Binding-site contacts:
Ligand atom C8 contacts residue ALA18 of chain 7.A at 3.4 Å (hydrophobic).
Ligand atom O2' contacts residue PHE28 of chain 7.A at 3.4 Å.
Ligand atom C6 contacts residue ASP119 of chain 7.A at 3.4 Å.
Ligand atom N3B contacts residue GLY13 of chain 7.A at 3.1 Å (h-bond).
Ligand atom O1B contacts residue LYS16 of chain 7.A at 2.8 Å (salt-bridge).
Ligand atom O1B contacts residue GLY13 of chain 7.A at 3.4 Å (h-bond).
Ligand atom O3G contacts residue LYS16 of chain 7.A at 2.8 Å (salt-bridge).
Ligand atom O1A contacts residue ALA18 of chain 7.A at 2.8 Å (h-bond).
Ligand atom O6 contacts residue ALA146 of chain 7.A at 2.9 Å (h-bond).
Ligand atom O1A contacts residue GLY15 of chain 7.A at 3.3 Å.
Ligand atom O2' contacts residue VAL29 of chain 7.A at 2.8 Å (h-bond).
Ligand atom O1B contacts residue GLY15 of chain 7.A at 3.1 Å (h-bond).
Ligand atom O3' contacts residue ASP30 of chain 7.A at 3.4 Å (salt-bridge).
Ligand atom O6 contacts residue LYS117 of chain 7.A at 3.4 Å.
Ligand atom N9 contacts residue LYS117 of chain 7.A at 3.6 Å.
Ligand atom N1 contacts residue ASP119 of chain 7.A at 2.7 Å (salt-bridge).
Ligand atom PB contacts residue MG1 of chain 7.D at 3.3 Å.
Ligand atom C5 contacts residue LYS117 of chain 7.A at 3.5 Å.
Ligand atom N3B contacts residue MG1 of chain 7.D at 3.5 Å.
Ligand atom O1B contacts residue VAL14 of chain 7.A at 3.4 Å (h-bond).
Ligand atom PG contacts residue MG1 of chain 7.D at 3.2 Å.
Ligand atom O1G contacts residue GLN61 of chain 7.A at 3.0 Å (h-bond).
Ligand atom O2G contacts residue MG1 of chain 7.D at 2.1 Å.
Ligand atom O2B contacts residue SER17 of chain 7.A at 2.8 Å (h-bond).
Ligand atom O2G contacts residue THR35 of chain 7.A at 2.8 Å (h-bond).
Ligand atom N7 contacts residue ALA18 of chain 7.A at 3.5 Å.
Ligand atom N7 contacts residue ASN116 of chain 7.A at 3.1 Å (h-bond).
Ligand atom N2 contacts residue LEU120 of chain 7.A at 3.5 Å.
Ligand atom O2B contacts residue MG1 of chain 7.D at 2.1 Å.
Ligand atom O2' contacts residue ASP30 of chain 7.A at 3.3 Å (salt-bridge).
Ligand atom O3G contacts residue GLY60 of chain 7.A at 2.6 Å (h-bond).
Ligand atom O6 contacts residue ASP119 of chain 7.A at 3.3 Å (salt-bridge).
Ligand atom O6 contacts residue SER145 of chain 7.A at 3.4 Å.
Ligand atom C6 contacts residue LYS117 of chain 7.A at 3.5 Å.
Ligand atom O1A contacts residue SER17 of chain 7.A at 3.3 Å (h-bond).
Ligand atom O3A contacts residue GLY15 of chain 7.A at 3.3 Å (h-bond).
Ligand atom O1G contacts residue TYR32 of chain 7.A at 3.0 Å (h-bond).
Ligand atom N2 contacts residue ASP119 of chain 7.A at 3.0 Å (salt-bridge).
Ligand atom O4' contacts residue LYS117 of chain 7.A at 3.4 Å (salt-bridge).
Ligand atom O6 contacts residue LYS147 of chain 7.A at 3.5 Å (salt-bridge).

The protein below binds the small molecule below.
Small molecule (SMILES): Nc1nc2c(ncn2[C@@H]2O[C@H](CO[P](=O)(O)O[P](=O)(O)NP(=O)(O)O)[C@@H](O)[C@H]2O)c(=O)[nH]1

Sequence of chain 7.A:
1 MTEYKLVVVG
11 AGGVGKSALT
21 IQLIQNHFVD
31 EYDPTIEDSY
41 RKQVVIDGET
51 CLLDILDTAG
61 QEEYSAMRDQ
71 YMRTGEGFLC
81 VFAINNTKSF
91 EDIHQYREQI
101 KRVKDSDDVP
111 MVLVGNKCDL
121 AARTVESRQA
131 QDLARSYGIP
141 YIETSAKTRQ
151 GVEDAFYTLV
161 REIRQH